Binding-site contacts:
Ligand atom O7 contacts residue ASN340 of chain 1.B at 3.2 Å (h-bond).
Ligand atom N2 contacts residue ASN340 of chain 1.B at 2.9 Å (h-bond).
Ligand atom C5 contacts residue ASN340 of chain 1.B at 3.7 Å.
Ligand atom C3 contacts residue ASN340 of chain 1.B at 3.8 Å.
Ligand atom C1 contacts residue ASN340 of chain 1.B at 1.4 Å.
Ligand atom O5 contacts residue ASN340 of chain 1.B at 2.4 Å (h-bond).
Ligand atom C7 contacts residue ASN340 of chain 1.B at 3.2 Å.
Ligand atom C8 contacts residue ASN340 of chain 1.B at 4.4 Å.
Ligand atom C8 contacts residue PHE368 of chain 1.B at 4.0 Å (hydrophobic).
Ligand atom C8 contacts residue ASN367 of chain 1.B at 3.8 Å.
Ligand atom C2 contacts residue ASN340 of chain 1.B at 2.5 Å.
Ligand atom C4 contacts residue ASN340 of chain 1.B at 4.2 Å.

The protein below binds the small molecule below.
Small molecule (SMILES): CC(=O)N[C@@H]1[C@@H](O)[C@H](O)[C@@H](CO)O[C@H]1O

Sequence of chain 1.B:
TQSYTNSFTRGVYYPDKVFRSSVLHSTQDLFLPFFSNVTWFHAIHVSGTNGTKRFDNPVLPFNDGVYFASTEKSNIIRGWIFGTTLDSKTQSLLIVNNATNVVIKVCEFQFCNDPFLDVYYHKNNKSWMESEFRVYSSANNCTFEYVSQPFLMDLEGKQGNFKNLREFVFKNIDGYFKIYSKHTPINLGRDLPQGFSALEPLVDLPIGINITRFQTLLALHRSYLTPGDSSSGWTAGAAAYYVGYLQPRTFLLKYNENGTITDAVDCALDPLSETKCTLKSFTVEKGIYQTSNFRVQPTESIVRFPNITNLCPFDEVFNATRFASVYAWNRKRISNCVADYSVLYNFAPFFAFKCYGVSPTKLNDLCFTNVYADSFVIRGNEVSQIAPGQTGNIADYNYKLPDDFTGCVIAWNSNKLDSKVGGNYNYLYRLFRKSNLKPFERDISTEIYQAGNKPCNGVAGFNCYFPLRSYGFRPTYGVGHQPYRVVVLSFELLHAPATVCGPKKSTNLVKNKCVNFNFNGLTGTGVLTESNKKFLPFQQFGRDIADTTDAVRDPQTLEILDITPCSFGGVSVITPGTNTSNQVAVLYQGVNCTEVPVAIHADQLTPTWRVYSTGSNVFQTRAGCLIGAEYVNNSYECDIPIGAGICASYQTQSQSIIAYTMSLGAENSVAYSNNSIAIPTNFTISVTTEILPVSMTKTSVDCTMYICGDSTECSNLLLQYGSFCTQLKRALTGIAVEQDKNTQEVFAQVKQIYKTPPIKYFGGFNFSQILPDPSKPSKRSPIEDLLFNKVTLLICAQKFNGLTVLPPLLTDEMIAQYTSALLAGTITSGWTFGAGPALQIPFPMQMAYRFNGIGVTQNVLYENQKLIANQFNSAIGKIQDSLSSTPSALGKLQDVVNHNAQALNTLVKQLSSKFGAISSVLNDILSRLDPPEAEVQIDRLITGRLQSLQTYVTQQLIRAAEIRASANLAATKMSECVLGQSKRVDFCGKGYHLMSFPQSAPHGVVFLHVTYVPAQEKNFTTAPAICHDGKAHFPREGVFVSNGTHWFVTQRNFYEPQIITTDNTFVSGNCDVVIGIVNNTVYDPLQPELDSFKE